Binding-site contacts:
Ligand atom C5 contacts residue ASN154 of chain 1.F at 3.7 Å.
Ligand atom C8 contacts residue ASN154 of chain 1.F at 4.5 Å.
Ligand atom O5 contacts residue THR156 of chain 1.F at 4.3 Å.
Ligand atom C1 contacts residue GLY150 of chain 1.F at 4.4 Å.
Ligand atom O5 contacts residue SER151 of chain 1.F at 4.2 Å.
Ligand atom C3 contacts residue ASN154 of chain 1.F at 3.8 Å.
Ligand atom N2 contacts residue ASN154 of chain 1.F at 2.9 Å (h-bond).
Ligand atom C7 contacts residue ASN154 of chain 1.F at 3.3 Å.
Ligand atom O5 contacts residue GLY150 of chain 1.F at 3.5 Å.
Ligand atom C8 contacts residue THR156 of chain 1.F at 4.3 Å.
Ligand atom O6 contacts residue ALA147 of chain 1.F at 3.1 Å (h-bond).
Ligand atom N2 contacts residue THR156 of chain 1.F at 4.2 Å.
Ligand atom O5 contacts residue GLY150 of chain 1.F at 4.2 Å.
Ligand atom C6 contacts residue GLY150 of chain 1.F at 4.4 Å.
Ligand atom C6 contacts residue ALA147 of chain 1.F at 3.6 Å (hydrophobic).
Ligand atom C4 contacts residue ASN154 of chain 1.F at 4.3 Å.
Ligand atom C5 contacts residue ASN154 of chain 1.F at 4.5 Å.
Ligand atom O6 contacts residue GLY150 of chain 1.F at 4.0 Å.
Ligand atom C2 contacts residue ASN154 of chain 1.F at 2.4 Å.
Ligand atom C1 contacts residue ASN154 of chain 1.F at 1.4 Å.
Ligand atom O6 contacts residue SER151 of chain 1.F at 4.1 Å.
Ligand atom C6 contacts residue SER151 of chain 1.F at 4.5 Å.
Ligand atom C1 contacts residue ALA147 of chain 1.F at 4.5 Å (hydrophobic).
Ligand atom O5 contacts residue ASN154 of chain 1.F at 2.4 Å (h-bond).
Ligand atom O7 contacts residue ASN154 of chain 1.F at 3.2 Å (h-bond).
Ligand atom C6 contacts residue ARG153 of chain 1.F at 3.9 Å.
Ligand atom C1 contacts residue THR156 of chain 1.F at 3.6 Å.

A small-molecule ligand and the protein it binds are described below.
Small molecule (SMILES): CC(=O)N[C@H]1[C@H](O[C@H]2[C@H](O)[C@@H](NC(C)=O)CO[C@@H]2CO[C@H]2O[C@@H](C)[C@@H](O)[C@@H](O)[C@@H]2O)O[C@H](CO)[C@@H](O)[C@@H]1O

Sequence of chain 1.F:
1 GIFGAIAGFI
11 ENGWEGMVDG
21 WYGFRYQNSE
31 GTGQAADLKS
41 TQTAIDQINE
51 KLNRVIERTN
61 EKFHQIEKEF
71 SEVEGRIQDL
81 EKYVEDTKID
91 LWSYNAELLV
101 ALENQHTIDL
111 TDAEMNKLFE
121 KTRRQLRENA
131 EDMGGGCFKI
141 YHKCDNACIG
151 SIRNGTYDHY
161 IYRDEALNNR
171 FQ